Sequence of chain 1.E:
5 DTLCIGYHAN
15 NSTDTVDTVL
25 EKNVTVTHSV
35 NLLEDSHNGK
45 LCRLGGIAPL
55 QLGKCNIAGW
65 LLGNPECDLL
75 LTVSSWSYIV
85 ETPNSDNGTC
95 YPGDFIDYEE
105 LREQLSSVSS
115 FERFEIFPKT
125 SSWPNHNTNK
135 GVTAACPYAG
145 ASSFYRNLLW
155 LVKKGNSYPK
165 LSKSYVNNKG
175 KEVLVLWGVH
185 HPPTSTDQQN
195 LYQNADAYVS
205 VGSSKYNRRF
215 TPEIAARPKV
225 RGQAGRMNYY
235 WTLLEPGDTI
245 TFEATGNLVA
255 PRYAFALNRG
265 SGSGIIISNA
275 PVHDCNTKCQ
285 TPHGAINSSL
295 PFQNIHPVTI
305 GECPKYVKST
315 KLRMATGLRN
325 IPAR

Binding-site contacts:
Ligand atom O5 contacts residue ASN291 of chain 1.E at 4.2 Å.
Ligand atom C1 contacts residue ASN291 of chain 1.E at 2.9 Å.
Ligand atom C7 contacts residue ASN291 of chain 1.E at 3.8 Å.
Ligand atom C8 contacts residue ASN280 of chain 1.E at 3.6 Å.
Ligand atom O7 contacts residue ASN291 of chain 1.E at 3.9 Å.
Ligand atom N2 contacts residue ASN291 of chain 1.E at 3.0 Å (h-bond).
Ligand atom O1 contacts residue ASN291 of chain 1.E at 2.5 Å (h-bond).
Ligand atom C2 contacts residue ASN291 of chain 1.E at 3.5 Å.

The protein below binds the small molecule below.
Small molecule (SMILES): CC(=O)N[C@@H]1[C@@H](O)[C@H](O)[C@@H](CO)O[C@@H]1O